Sequence of chain 1.B:
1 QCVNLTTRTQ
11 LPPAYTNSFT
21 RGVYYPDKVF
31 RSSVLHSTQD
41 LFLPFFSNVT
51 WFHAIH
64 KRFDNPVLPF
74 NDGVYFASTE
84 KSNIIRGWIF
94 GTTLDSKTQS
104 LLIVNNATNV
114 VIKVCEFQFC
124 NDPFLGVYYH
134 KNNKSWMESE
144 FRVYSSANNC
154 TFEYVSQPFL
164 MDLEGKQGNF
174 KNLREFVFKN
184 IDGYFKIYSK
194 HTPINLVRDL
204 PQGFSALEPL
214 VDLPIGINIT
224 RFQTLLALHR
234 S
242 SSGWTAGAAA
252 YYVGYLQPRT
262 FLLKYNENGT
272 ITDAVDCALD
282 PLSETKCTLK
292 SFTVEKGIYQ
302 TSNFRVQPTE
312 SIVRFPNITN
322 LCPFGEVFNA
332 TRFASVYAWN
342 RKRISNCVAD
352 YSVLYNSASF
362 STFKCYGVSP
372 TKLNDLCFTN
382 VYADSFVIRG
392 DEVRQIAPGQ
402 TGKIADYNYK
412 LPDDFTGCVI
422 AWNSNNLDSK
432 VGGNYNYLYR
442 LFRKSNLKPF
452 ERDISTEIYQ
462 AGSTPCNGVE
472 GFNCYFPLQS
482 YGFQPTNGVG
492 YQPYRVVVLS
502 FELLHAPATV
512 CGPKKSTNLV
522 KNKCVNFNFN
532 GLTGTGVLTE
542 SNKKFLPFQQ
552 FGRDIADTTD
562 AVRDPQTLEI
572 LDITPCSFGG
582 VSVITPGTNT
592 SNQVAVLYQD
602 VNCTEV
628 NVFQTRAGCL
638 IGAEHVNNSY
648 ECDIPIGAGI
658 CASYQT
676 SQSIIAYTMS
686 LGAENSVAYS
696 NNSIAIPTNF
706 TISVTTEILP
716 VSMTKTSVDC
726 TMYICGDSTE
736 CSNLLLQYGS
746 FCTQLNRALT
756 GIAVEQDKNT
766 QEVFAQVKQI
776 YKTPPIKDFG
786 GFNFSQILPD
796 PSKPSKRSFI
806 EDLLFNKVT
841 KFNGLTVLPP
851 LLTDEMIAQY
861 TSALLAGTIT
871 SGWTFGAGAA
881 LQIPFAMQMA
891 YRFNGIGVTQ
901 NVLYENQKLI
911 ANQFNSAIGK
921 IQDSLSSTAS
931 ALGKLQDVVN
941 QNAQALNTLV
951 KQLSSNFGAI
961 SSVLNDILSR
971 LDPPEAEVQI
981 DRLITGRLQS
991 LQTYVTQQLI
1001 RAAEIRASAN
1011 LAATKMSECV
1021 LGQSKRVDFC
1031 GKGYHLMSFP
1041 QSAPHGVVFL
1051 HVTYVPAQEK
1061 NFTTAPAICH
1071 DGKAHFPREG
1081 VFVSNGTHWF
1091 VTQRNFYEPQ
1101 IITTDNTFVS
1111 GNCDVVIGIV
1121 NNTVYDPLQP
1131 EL

Binding-site contacts:
Ligand atom C8 contacts residue ASN1085 of chain 1.B at 3.4 Å.
Ligand atom C3 contacts residue THR1087 of chain 1.B at 3.4 Å.
Ligand atom C2 contacts residue THR1087 of chain 1.B at 3.4 Å.
Ligand atom O4 contacts residue HIS1088 of chain 1.B at 4.3 Å.
Ligand atom C5 contacts residue PHE1090 of chain 1.B at 3.9 Å (hydrophobic).
Ligand atom C3 contacts residue HIS1088 of chain 1.B at 4.0 Å.
Ligand atom O3 contacts residue THR1087 of chain 1.B at 3.7 Å.
Ligand atom O7 contacts residue ASN1085 of chain 1.B at 3.2 Å (h-bond).
Ligand atom O5 contacts residue HIS1088 of chain 1.B at 4.2 Å.
Ligand atom O5 contacts residue PHE1090 of chain 1.B at 3.6 Å.
Ligand atom C6 contacts residue PHE1090 of chain 1.B at 3.6 Å (hydrophobic).
Ligand atom C4 contacts residue ASN1085 of chain 1.B at 4.3 Å.
Ligand atom C1 contacts residue HIS1088 of chain 1.B at 3.9 Å.
Ligand atom C1 contacts residue PHE1090 of chain 1.B at 4.5 Å (hydrophobic).
Ligand atom C1 contacts residue ASN1085 of chain 1.B at 1.4 Å.
Ligand atom C2 contacts residue ASN1085 of chain 1.B at 2.5 Å.
Ligand atom C2 contacts residue HIS1088 of chain 1.B at 4.5 Å.
Ligand atom C5 contacts residue ASN1085 of chain 1.B at 3.7 Å.
Ligand atom O6 contacts residue PHE1090 of chain 1.B at 4.4 Å.
Ligand atom C7 contacts residue THR1087 of chain 1.B at 3.4 Å.
Ligand atom N2 contacts residue THR1087 of chain 1.B at 2.5 Å (h-bond).
Ligand atom C4 contacts residue HIS1088 of chain 1.B at 4.3 Å.
Ligand atom N2 contacts residue HIS1088 of chain 1.B at 4.4 Å.
Ligand atom N2 contacts residue ASN1085 of chain 1.B at 2.9 Å (h-bond).
Ligand atom C7 contacts residue ASN1085 of chain 1.B at 3.2 Å.
Ligand atom O5 contacts residue ASN1085 of chain 1.B at 2.4 Å (h-bond).
Ligand atom C6 contacts residue HIS1088 of chain 1.B at 4.5 Å.
Ligand atom C5 contacts residue HIS1088 of chain 1.B at 3.7 Å.
Ligand atom C8 contacts residue THR1087 of chain 1.B at 3.4 Å.
Ligand atom C3 contacts residue ASN1085 of chain 1.B at 3.8 Å.
Ligand atom C1 contacts residue THR1087 of chain 1.B at 4.1 Å.

This small molecule binds to this protein.
Small molecule (SMILES): CC(=O)N[C@@H]1[C@@H](O)[C@H](O)[C@@H](CO)O[C@H]1O